This protein binds this small molecule.
Small molecule (SMILES): O=c1[nH]cc(F)c(=O)[nH]1

Sequence of chain 1.A:
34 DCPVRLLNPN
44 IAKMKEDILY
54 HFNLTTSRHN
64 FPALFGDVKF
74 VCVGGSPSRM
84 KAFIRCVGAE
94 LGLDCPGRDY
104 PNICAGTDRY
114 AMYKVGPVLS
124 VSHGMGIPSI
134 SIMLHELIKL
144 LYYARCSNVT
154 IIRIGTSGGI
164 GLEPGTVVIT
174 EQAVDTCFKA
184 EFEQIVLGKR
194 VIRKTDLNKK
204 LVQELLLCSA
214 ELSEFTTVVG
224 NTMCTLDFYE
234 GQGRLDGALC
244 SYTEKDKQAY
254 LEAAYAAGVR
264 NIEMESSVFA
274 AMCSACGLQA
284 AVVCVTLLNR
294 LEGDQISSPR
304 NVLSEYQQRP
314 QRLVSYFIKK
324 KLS

Binding-site contacts:
Ligand atom C5 contacts residue PHE231 of chain 1.A at 3.8 Å (hydrophobic).
Ligand atom N1 contacts residue THR159 of chain 1.A at 3.8 Å.
Ligand atom O2 contacts residue ILE265 of chain 1.A at 3.6 Å.
Ligand atom F5 contacts residue ILE299 of chain 1.A at 3.5 Å.
Ligand atom O4 contacts residue LEU291 of chain 1.A at 3.7 Å.
Ligand atom C4 contacts residue SER160 of chain 1.A at 3.7 Å.
Ligand atom O4 contacts residue GLN235 of chain 1.A at 3.6 Å (h-bond).
Ligand atom N1 contacts residue SER160 of chain 1.A at 3.6 Å.
Ligand atom C6 contacts residue SER160 of chain 1.A at 3.4 Å.
Ligand atom F5 contacts residue GLY161 of chain 1.A at 3.8 Å.
Ligand atom O4 contacts residue PHE231 of chain 1.A at 4.0 Å.
Ligand atom C4 contacts residue ARG237 of chain 1.A at 3.8 Å.
Ligand atom N3 contacts residue PHE231 of chain 1.A at 3.4 Å.
Ligand atom C2 contacts residue ILE265 of chain 1.A at 3.6 Å (hydrophobic).
Ligand atom C6 contacts residue THR159 of chain 1.A at 3.8 Å.
Ligand atom O4 contacts residue GLY161 of chain 1.A at 3.4 Å.
Ligand atom C6 contacts residue PHE231 of chain 1.A at 4.0 Å (hydrophobic).
Ligand atom O2 contacts residue MET267 of chain 1.A at 3.6 Å.
Ligand atom F5 contacts residue SER160 of chain 1.A at 3.3 Å.
Ligand atom C2 contacts residue PHE231 of chain 1.A at 3.6 Å (hydrophobic).
Ligand atom C6 contacts residue GLY161 of chain 1.A at 4.0 Å.
Ligand atom C2 contacts residue SER160 of chain 1.A at 4.2 Å.
Ligand atom O2 contacts residue GLU266 of chain 1.A at 3.3 Å.
Ligand atom C4 contacts residue GLN235 of chain 1.A at 3.6 Å.
Ligand atom F5 contacts residue LEU290 of chain 1.A at 3.7 Å.
Ligand atom O4 contacts residue ARG237 of chain 1.A at 2.9 Å (salt-bridge).
Ligand atom N3 contacts residue GLY161 of chain 1.A at 3.8 Å.
Ligand atom C4 contacts residue PHE231 of chain 1.A at 3.5 Å (hydrophobic).
Ligand atom F5 contacts residue LEU291 of chain 1.A at 3.5 Å.
Ligand atom C2 contacts residue GLU266 of chain 1.A at 4.0 Å.
Ligand atom N1 contacts residue PHE231 of chain 1.A at 3.9 Å.
Ligand atom N3 contacts residue GLN235 of chain 1.A at 2.7 Å (h-bond).
Ligand atom C5 contacts residue GLY161 of chain 1.A at 3.5 Å.
Ligand atom C4 contacts residue GLY161 of chain 1.A at 3.4 Å.
Ligand atom C2 contacts residue GLN235 of chain 1.A at 3.6 Å.
Ligand atom O2 contacts residue GLN235 of chain 1.A at 2.9 Å (h-bond).
Ligand atom N3 contacts residue ARG237 of chain 1.A at 4.0 Å.
Ligand atom O2 contacts residue PHE231 of chain 1.A at 4.0 Å.
Ligand atom N3 contacts residue ILE265 of chain 1.A at 3.7 Å.
Ligand atom C5 contacts residue SER160 of chain 1.A at 3.4 Å.